Binding-site contacts:
Ligand atom CAY contacts residue PHE81 of chain 2.B at 3.6 Å (hydrophobic).
Ligand atom NAG contacts residue PHE83 of chain 2.B at 3.4 Å.
Ligand atom NAG contacts residue MET84 of chain 2.B at 2.8 Å (h-bond).
Ligand atom CAW contacts residue LEU135 of chain 2.B at 3.6 Å (hydrophobic).
Ligand atom NAV contacts residue LEU135 of chain 2.B at 3.9 Å.
Ligand atom CAE contacts residue GLY87 of chain 2.B at 3.7 Å.
Ligand atom CAW contacts residue ALA35 of chain 2.B at 3.8 Å (hydrophobic).
Ligand atom CAC contacts residue MET84 of chain 2.B at 3.3 Å (hydrophobic).
Ligand atom CAX contacts residue ALA35 of chain 2.B at 3.6 Å (hydrophobic).
Ligand atom CAT contacts residue ALA35 of chain 2.B at 3.7 Å (hydrophobic).
Ligand atom CAB contacts residue GLY87 of chain 2.B at 3.7 Å.
Ligand atom CAT contacts residue LEU135 of chain 2.B at 3.6 Å (hydrophobic).
Ligand atom CAF contacts residue PHE83 of chain 2.B at 3.7 Å (hydrophobic).
Ligand atom CAD contacts residue ILE15 of chain 2.B at 3.7 Å (hydrophobic).
Ligand atom CAK contacts residue ILE15 of chain 2.B at 3.7 Å (hydrophobic).
Ligand atom CBD contacts residue HIS86 of chain 2.B at 3.9 Å.
Ligand atom NAV contacts residue MET84 of chain 2.B at 3.7 Å.
Ligand atom CAE contacts residue ILE15 of chain 2.B at 3.5 Å (hydrophobic).
Ligand atom CAR contacts residue VAL23 of chain 2.B at 3.9 Å (hydrophobic).
Ligand atom CAI contacts residue ILE15 of chain 2.B at 3.8 Å (hydrophobic).
Ligand atom CAR contacts residue GLY16 of chain 2.B at 3.6 Å.
Ligand atom CAY contacts residue LEU135 of chain 2.B at 3.6 Å (hydrophobic).
Ligand atom NAV contacts residue GLU82 of chain 2.B at 2.8 Å (salt-bridge).
Ligand atom CAH contacts residue LEU135 of chain 2.B at 3.7 Å (hydrophobic).
Ligand atom CAF contacts residue ILE15 of chain 2.B at 3.8 Å (hydrophobic).
Ligand atom NAU contacts residue MET84 of chain 2.B at 3.1 Å (h-bond).
Ligand atom CAF contacts residue MET84 of chain 2.B at 3.3 Å (hydrophobic).
Ligand atom CBB contacts residue GLY87 of chain 2.B at 3.5 Å.
Ligand atom CAF contacts residue GLY87 of chain 2.B at 3.5 Å.
Ligand atom CAC contacts residue GLY87 of chain 2.B at 3.5 Å.
Ligand atom CAL contacts residue ILE15 of chain 2.B at 3.3 Å (hydrophobic).
Ligand atom NAU contacts residue GLU82 of chain 2.B at 3.3 Å (salt-bridge).
Ligand atom CBD contacts residue GLU85 of chain 2.B at 3.7 Å.
Ligand atom CBB contacts residue HIS86 of chain 2.B at 3.6 Å.
Ligand atom CAX contacts residue LEU135 of chain 2.B at 3.5 Å (hydrophobic).
Ligand atom CAQ contacts residue VAL23 of chain 2.B at 3.7 Å (hydrophobic).
Ligand atom NAV contacts residue ALA35 of chain 2.B at 3.4 Å.
Ligand atom NAU contacts residue ALA35 of chain 2.B at 3.5 Å.
Ligand atom CBB contacts residue GLU85 of chain 2.B at 3.2 Å.
Ligand atom CAC contacts residue PHE83 of chain 2.B at 3.4 Å (hydrophobic).

A small-molecule ligand and the protein it binds are described below.
Small molecule (SMILES): CCC(O)(CC)c1cc(OCCN2CCOCC2)c2cc(-c3n[nH]c4ccsc34)[nH]c2c1

Sequence of chain 2.B:
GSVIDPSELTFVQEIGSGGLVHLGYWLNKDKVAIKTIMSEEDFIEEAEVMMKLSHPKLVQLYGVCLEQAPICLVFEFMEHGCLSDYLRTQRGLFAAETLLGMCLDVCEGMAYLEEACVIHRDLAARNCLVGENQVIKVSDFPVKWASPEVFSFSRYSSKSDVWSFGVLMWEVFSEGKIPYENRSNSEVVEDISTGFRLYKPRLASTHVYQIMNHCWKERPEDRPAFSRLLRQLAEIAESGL